Sequence of chain 2.A:
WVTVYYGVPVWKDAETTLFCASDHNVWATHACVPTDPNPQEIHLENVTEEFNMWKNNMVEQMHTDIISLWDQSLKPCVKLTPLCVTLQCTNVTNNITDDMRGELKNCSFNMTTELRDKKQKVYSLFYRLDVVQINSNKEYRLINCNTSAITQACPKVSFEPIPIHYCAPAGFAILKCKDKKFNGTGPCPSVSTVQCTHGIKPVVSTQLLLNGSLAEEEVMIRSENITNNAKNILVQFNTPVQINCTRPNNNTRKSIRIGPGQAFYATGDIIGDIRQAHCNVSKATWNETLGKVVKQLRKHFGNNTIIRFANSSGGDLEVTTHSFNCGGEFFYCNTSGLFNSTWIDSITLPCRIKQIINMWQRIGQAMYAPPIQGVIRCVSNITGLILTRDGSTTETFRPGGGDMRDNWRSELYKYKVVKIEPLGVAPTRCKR

The small molecule below binds the protein below.
Small molecule (SMILES): CC(=O)N[C@@H]1[C@@H](O)[C@H](O)[C@@H](CO)O[C@H]1O

Binding-site contacts:
Ligand atom O5 contacts residue ILE400 of chain 2.A at 4.3 Å.
Ligand atom C4 contacts residue ASN343 of chain 2.A at 4.1 Å.
Ligand atom O5 contacts residue ASN343 of chain 2.A at 2.4 Å (h-bond).
Ligand atom C1 contacts residue ASN343 of chain 2.A at 1.4 Å.
Ligand atom C3 contacts residue ILE400 of chain 2.A at 4.4 Å (hydrophobic).
Ligand atom C8 contacts residue ASN343 of chain 2.A at 3.8 Å.
Ligand atom C5 contacts residue ASN343 of chain 2.A at 3.7 Å.
Ligand atom N2 contacts residue ASN343 of chain 2.A at 2.9 Å (h-bond).
Ligand atom C1 contacts residue ILE400 of chain 2.A at 3.8 Å (hydrophobic).
Ligand atom C7 contacts residue ASN343 of chain 2.A at 3.4 Å.
Ligand atom O7 contacts residue ASN343 of chain 2.A at 3.6 Å (h-bond).
Ligand atom C8 contacts residue LYS339 of chain 2.A at 4.0 Å.
Ligand atom N2 contacts residue ILE400 of chain 2.A at 4.5 Å.
Ligand atom C3 contacts residue ASN343 of chain 2.A at 3.7 Å.
Ligand atom C2 contacts residue ASN343 of chain 2.A at 2.4 Å.